Sequence of chain 1.A:
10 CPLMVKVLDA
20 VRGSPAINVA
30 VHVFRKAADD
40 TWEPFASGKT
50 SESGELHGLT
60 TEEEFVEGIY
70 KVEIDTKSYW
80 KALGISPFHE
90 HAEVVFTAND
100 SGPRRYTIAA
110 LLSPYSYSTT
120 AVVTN

Binding-site contacts:
Ligand atom OAA contacts residue LEU110 of chain 1.A at 3.8 Å.
Ligand atom OAI contacts residue LEU17 of chain 1.A at 3.5 Å.
Ligand atom CAF contacts residue 4V21 of chain 2.C at 0.6 Å.
Ligand atom CAJ contacts residue LEU110 of chain 2.A at 3.9 Å (hydrophobic).
Ligand atom CAM contacts residue LEU17 of chain 1.A at 3.9 Å (hydrophobic).
Ligand atom CAK contacts residue LEU17 of chain 1.A at 3.7 Å (hydrophobic).
Ligand atom CAC contacts residue LEU110 of chain 1.A at 3.9 Å (hydrophobic).
Ligand atom NAH contacts residue 4V21 of chain 2.C at 0.5 Å (h-bond).
Ligand atom CAJ contacts residue SER117 of chain 1.A at 3.3 Å.
Ligand atom CAE contacts residue 4V21 of chain 2.C at 0.6 Å.
Ligand atom OAA contacts residue SER117 of chain 1.A at 2.7 Å (h-bond).
Ligand atom CAC contacts residue SER117 of chain 2.A at 3.4 Å.
Ligand atom CAJ contacts residue LEU110 of chain 1.A at 3.8 Å (hydrophobic).
Ligand atom OAA contacts residue THR118 of chain 1.A at 3.9 Å.
Ligand atom CAL contacts residue 4V21 of chain 2.C at 0.4 Å.
Ligand atom CAJ contacts residue 4V21 of chain 2.C at 0.8 Å.
Ligand atom NAH contacts residue ALA108 of chain 1.A at 3.6 Å.
Ligand atom SAB contacts residue LYS15 of chain 2.A at 3.4 Å.
Ligand atom CAK contacts residue 4V21 of chain 2.C at 0.5 Å.
Ligand atom CAD contacts residue LEU110 of chain 1.A at 3.9 Å (hydrophobic).
Ligand atom NAG contacts residue LYS15 of chain 1.A at 4.1 Å.
Ligand atom SAB contacts residue LYS15 of chain 1.A at 4.1 Å.
Ligand atom NAG contacts residue 4V21 of chain 2.C at 0.5 Å.
Ligand atom SAB contacts residue ALA108 of chain 2.A at 3.9 Å.
Ligand atom NAH contacts residue LEU17 of chain 2.A at 3.9 Å.
Ligand atom OAA contacts residue THR119 of chain 1.A at 3.3 Å (h-bond).
Ligand atom CAD contacts residue 4V21 of chain 2.C at 0.8 Å.
Ligand atom CAC contacts residue LEU110 of chain 2.A at 3.6 Å (hydrophobic).
Ligand atom OAA contacts residue 4V21 of chain 2.C at 2.0 Å.
Ligand atom CAK contacts residue ALA108 of chain 2.A at 4.1 Å (hydrophobic).
Ligand atom CAD contacts residue LEU110 of chain 2.A at 3.4 Å (hydrophobic).
Ligand atom SAB contacts residue 4V21 of chain 2.C at 1.9 Å (h-bond).
Ligand atom CAC contacts residue 4V21 of chain 2.C at 0.8 Å.
Ligand atom OAI contacts residue ALA108 of chain 2.A at 3.5 Å.
Ligand atom CAJ contacts residue THR119 of chain 1.A at 3.8 Å.
Ligand atom CAF contacts residue ALA108 of chain 1.A at 4.0 Å (hydrophobic).
Ligand atom CAD contacts residue SER117 of chain 1.A at 3.2 Å.
Ligand atom OAI contacts residue 4V21 of chain 2.C at 0.5 Å (h-bond).
Ligand atom CAM contacts residue 4V21 of chain 2.C at 0.3 Å.
Ligand atom CAD contacts residue SER117 of chain 2.A at 3.8 Å.

The small molecule below binds the protein below.
Small molecule (SMILES): Oc1cccc(-c2nnc(S)o2)c1

Sequence of chain 2.A:
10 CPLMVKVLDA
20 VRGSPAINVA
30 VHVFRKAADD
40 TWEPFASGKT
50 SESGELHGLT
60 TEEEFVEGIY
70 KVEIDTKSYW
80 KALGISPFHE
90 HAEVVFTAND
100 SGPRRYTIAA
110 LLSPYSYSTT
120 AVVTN